Sequence of chain 4.D:
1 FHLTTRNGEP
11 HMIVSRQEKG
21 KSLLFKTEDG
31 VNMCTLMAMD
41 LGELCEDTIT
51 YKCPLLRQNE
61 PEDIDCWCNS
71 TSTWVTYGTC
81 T

A small-molecule ligand and the protein it binds are described below.
Small molecule (SMILES): OC[C@H]1O[C@@H](O)[C@@H](O)[C@@H](O)[C@@H]1O

Binding-site contacts:
Ligand atom C5 contacts residue NAG1 of chain 4.T at 3.8 Å.
Ligand atom C4 contacts residue BMA1 of chain 4.V at 3.6 Å.
Ligand atom C2 contacts residue BMA1 of chain 4.V at 3.2 Å.
Ligand atom O2 contacts residue NAG1 of chain 4.T at 3.4 Å (h-bond).
Ligand atom C3 contacts residue NAG1 of chain 4.T at 4.1 Å.
Ligand atom C3 contacts residue BMA1 of chain 4.V at 2.5 Å.
Ligand atom O4 contacts residue BMA1 of chain 4.V at 4.0 Å.
Ligand atom O2 contacts residue HIS2 of chain 4.D at 3.4 Å (h-bond).
Ligand atom C1 contacts residue NAG1 of chain 4.T at 1.7 Å.
Ligand atom C2 contacts residue HIS2 of chain 4.D at 4.5 Å.
Ligand atom O6 contacts residue NAG1 of chain 4.T at 4.5 Å.
Ligand atom C2 contacts residue NAG1 of chain 4.T at 2.9 Å.
Ligand atom O2 contacts residue BMA1 of chain 4.V at 3.0 Å (h-bond).
Ligand atom O3 contacts residue BMA1 of chain 4.V at 1.1 Å.
Ligand atom O5 contacts residue NAG1 of chain 4.T at 2.5 Å (h-bond).